Sequence of chain 8.C:
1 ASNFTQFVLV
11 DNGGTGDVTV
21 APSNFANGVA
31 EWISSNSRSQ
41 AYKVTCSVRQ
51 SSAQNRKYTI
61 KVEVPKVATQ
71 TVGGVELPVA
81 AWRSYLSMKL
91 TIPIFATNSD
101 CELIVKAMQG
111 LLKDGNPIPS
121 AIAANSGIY

Sequence of chain 8.D:
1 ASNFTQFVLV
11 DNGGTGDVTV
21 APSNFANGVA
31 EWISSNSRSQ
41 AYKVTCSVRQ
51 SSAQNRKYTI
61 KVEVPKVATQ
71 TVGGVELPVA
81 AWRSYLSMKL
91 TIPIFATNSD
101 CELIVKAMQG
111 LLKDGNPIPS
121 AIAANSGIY

This protein binds this small molecule.
Small molecule (SMILES): Nc1ccn([C@@H]2O[C@H](CO[P](=O)(O)O[C@H]3[C@@H](O)[C@H](n4cnc5c(N)ncnc54)O[C@@H]3CO[P](=O)(O)O[C@H]3[C@@H](O)[C@H](n4cnc5c(=O)nc(N)[nH]c54)O[C@@H]3CO[P](=O)(O)O[C@H]3[C@@H](O)[C@H](n4cnc5c(N)ncnc54)O[C@@H]3CO[P](=O)(O)O[C@H]3[C@@H](O)[C@H](n4cnc5c(N)ncnc54)O[C@@H]3CO[P](=O)(O)O[C@H]3[C@@H](O)[C@H](n4ccc(=O)[nH]c4=O)O[C@@H]3CO[P](=O)(O)O[C@H]3[C@@H](O)[C@H](n4ccc(N)nc4=O)O[C@@H]3CO[P](=O)(O)O[C@H]3[C@@H](O)[C@H](n4ccc(=O)[nH]c4=O)O[C@@H]3CO[P](=O)(O)O[C@H]3[C@@H](O)[C@H](n4cnc5c(=O)nc(N)[nH]c54)O[C@@H]3COPO)[C@@H](O)[C@H]2O)c(=O)n1

Binding-site contacts:
Ligand atom C5' contacts residue ARG49 of chain 8.D at 3.1 Å.
Ligand atom P contacts residue LYS57 of chain 8.D at 3.2 Å.
Ligand atom C2 contacts residue SER47 of chain 8.C at 3.2 Å.
Ligand atom C6 contacts residue TYR85 of chain 8.C at 3.7 Å (hydrophobic).
Ligand atom O3' contacts residue ARG49 of chain 8.D at 3.0 Å (salt-bridge).
Ligand atom OP1 contacts residue SER52 of chain 8.D at 2.9 Å (h-bond).
Ligand atom N1 contacts residue SER47 of chain 8.C at 2.8 Å (h-bond).
Ligand atom OP2 contacts residue LYS89 of chain 8.D at 3.5 Å (salt-bridge).
Ligand atom OP2 contacts residue LYS57 of chain 8.D at 3.2 Å (salt-bridge).
Ligand atom N6 contacts residue THR59 of chain 8.C at 2.9 Å (h-bond).
Ligand atom OP2 contacts residue LYS89 of chain 8.D at 3.4 Å (salt-bridge).
Ligand atom O3' contacts residue SER51 of chain 8.D at 3.4 Å.
Ligand atom OP2 contacts residue TYR85 of chain 8.C at 2.9 Å (h-bond).
Ligand atom N7 contacts residue LYS61 of chain 8.C at 3.5 Å.
Ligand atom O2' contacts residue GLU63 of chain 8.C at 3.6 Å.
Ligand atom C5' contacts residue TYR85 of chain 8.C at 3.7 Å (hydrophobic).
Ligand atom OP2 contacts residue SER51 of chain 8.D at 3.5 Å (h-bond).
Ligand atom N6 contacts residue THR91 of chain 8.D at 3.4 Å (h-bond).
Ligand atom N7 contacts residue THR45 of chain 8.C at 2.5 Å (h-bond).
Ligand atom C8 contacts residue TYR85 of chain 8.C at 3.7 Å (hydrophobic).
Ligand atom OP1 contacts residue ARG49 of chain 8.D at 2.5 Å (salt-bridge).
Ligand atom OP2 contacts residue LYS43 of chain 8.C at 3.0 Å (salt-bridge).
Ligand atom P contacts residue LYS89 of chain 8.D at 3.4 Å.
Ligand atom OP1 contacts residue LYS57 of chain 8.D at 2.8 Å.
Ligand atom P contacts residue ARG49 of chain 8.D at 3.2 Å.
Ligand atom C6 contacts residue THR45 of chain 8.C at 3.5 Å.
Ligand atom P contacts residue SER51 of chain 8.D at 3.4 Å.
Ligand atom C8 contacts residue THR45 of chain 8.C at 3.6 Å.
Ligand atom N6 contacts residue THR45 of chain 8.C at 2.9 Å (h-bond).
Ligand atom O5' contacts residue ARG49 of chain 8.D at 3.6 Å (salt-bridge).
Ligand atom C5 contacts residue TYR85 of chain 8.C at 3.7 Å (hydrophobic).
Ligand atom O5' contacts residue LYS57 of chain 8.D at 3.1 Å (salt-bridge).
Ligand atom OP2 contacts residue LYS57 of chain 8.D at 2.6 Å (salt-bridge).
Ligand atom N7 contacts residue TYR85 of chain 8.C at 3.6 Å.
Ligand atom OP1 contacts residue SER51 of chain 8.D at 2.8 Å (h-bond).
Ligand atom C5 contacts residue THR45 of chain 8.C at 3.2 Å.
Ligand atom N1 contacts residue THR59 of chain 8.C at 3.5 Å.
Ligand atom OP1 contacts residue LYS89 of chain 8.D at 3.3 Å (salt-bridge).
Ligand atom OP1 contacts residue ASN55 of chain 8.D at 3.4 Å (h-bond).
Ligand atom OP2 contacts residue ASN55 of chain 8.D at 3.5 Å (h-bond).